The small molecule below binds the protein below.
Small molecule (SMILES): Oc1cccc(O)c1

Sequence of chain 1.H:
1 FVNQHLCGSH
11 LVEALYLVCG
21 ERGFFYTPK

Binding-site contacts:
Ligand atom O1 contacts residue HIS5 of chain 1.D at 3.1 Å (h-bond).
Ligand atom C2 contacts residue HIS5 of chain 1.D at 3.7 Å.
Ligand atom O3 contacts residue SER9 of chain 1.A at 3.6 Å.
Ligand atom C1 contacts residue ALA14 of chain 1.B at 4.3 Å (hydrophobic).
Ligand atom C4 contacts residue CYS6 of chain 1.A at 3.3 Å (hydrophobic).
Ligand atom C4 contacts residue CYS7 of chain 1.B at 3.9 Å (hydrophobic).
Ligand atom C1 contacts residue LEU11 of chain 1.B at 4.3 Å (hydrophobic).
Ligand atom C3 contacts residue LEU11 of chain 1.B at 3.8 Å (hydrophobic).
Ligand atom O3 contacts residue CYS11 of chain 1.A at 2.9 Å (h-bond).
Ligand atom O3 contacts residue VAL2 of chain 1.D at 4.3 Å.
Ligand atom C5 contacts residue LEU11 of chain 1.B at 3.7 Å (hydrophobic).
Ligand atom C5 contacts residue CYS7 of chain 1.B at 3.9 Å (hydrophobic).
Ligand atom C3 contacts residue HIS5 of chain 1.D at 4.2 Å.
Ligand atom O3 contacts residue ILE10 of chain 1.A at 3.5 Å.
Ligand atom O1 contacts residue ALA14 of chain 1.B at 3.5 Å.
Ligand atom C4 contacts residue LEU11 of chain 1.B at 3.5 Å (hydrophobic).
Ligand atom C6 contacts residue HIS5 of chain 1.D at 3.8 Å.
Ligand atom C6 contacts residue LEU6 of chain 1.D at 4.5 Å (hydrophobic).
Ligand atom O1 contacts residue LEU17 of chain 1.H at 3.7 Å.
Ligand atom C5 contacts residue LEU6 of chain 1.D at 3.9 Å (hydrophobic).
Ligand atom C3 contacts residue CYS6 of chain 1.A at 3.3 Å (hydrophobic).
Ligand atom C4 contacts residue HIS5 of chain 1.D at 4.4 Å.
Ligand atom C5 contacts residue HIS10 of chain 1.B at 3.9 Å.
Ligand atom C2 contacts residue LEU11 of chain 1.B at 4.1 Å (hydrophobic).
Ligand atom C3 contacts residue CYS11 of chain 1.A at 3.9 Å (hydrophobic).
Ligand atom O1 contacts residue HIS10 of chain 1.B at 4.4 Å.
Ligand atom C2 contacts residue LEU16 of chain 1.A at 4.3 Å (hydrophobic).
Ligand atom O3 contacts residue LEU11 of chain 1.B at 4.3 Å.
Ligand atom C1 contacts residue HIS5 of chain 1.D at 3.3 Å.
Ligand atom C6 contacts residue LEU11 of chain 1.B at 3.8 Å (hydrophobic).
Ligand atom C2 contacts residue CYS11 of chain 1.A at 3.6 Å (hydrophobic).
Ligand atom C2 contacts residue ILE10 of chain 1.A at 4.4 Å (hydrophobic).
Ligand atom C5 contacts residue HIS5 of chain 1.D at 4.2 Å.
Ligand atom C1 contacts residue LEU16 of chain 1.A at 4.3 Å (hydrophobic).
Ligand atom C6 contacts residue HIS10 of chain 1.B at 3.7 Å.
Ligand atom O1 contacts residue LEU16 of chain 1.A at 4.0 Å.
Ligand atom O3 contacts residue CYS6 of chain 1.A at 2.6 Å (h-bond).

Sequence of chain 1.B:
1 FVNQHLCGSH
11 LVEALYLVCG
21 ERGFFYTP

Sequence of chain 1.D:
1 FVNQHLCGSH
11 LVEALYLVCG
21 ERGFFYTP

Sequence of chain 1.A:
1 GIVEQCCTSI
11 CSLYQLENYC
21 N